Sequence of chain 1.B:
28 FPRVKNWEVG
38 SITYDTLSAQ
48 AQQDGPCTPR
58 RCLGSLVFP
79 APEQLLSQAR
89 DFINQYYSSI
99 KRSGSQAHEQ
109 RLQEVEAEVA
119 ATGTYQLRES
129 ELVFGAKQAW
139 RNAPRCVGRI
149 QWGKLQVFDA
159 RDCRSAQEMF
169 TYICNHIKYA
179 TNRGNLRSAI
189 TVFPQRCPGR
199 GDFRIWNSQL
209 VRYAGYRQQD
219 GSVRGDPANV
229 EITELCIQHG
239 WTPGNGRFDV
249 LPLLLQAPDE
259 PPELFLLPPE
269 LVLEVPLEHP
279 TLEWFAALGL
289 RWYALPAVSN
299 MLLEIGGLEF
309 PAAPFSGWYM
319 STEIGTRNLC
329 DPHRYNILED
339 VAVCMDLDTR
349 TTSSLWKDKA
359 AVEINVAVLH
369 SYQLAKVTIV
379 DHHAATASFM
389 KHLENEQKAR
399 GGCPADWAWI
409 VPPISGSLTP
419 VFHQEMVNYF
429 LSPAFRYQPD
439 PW

Binding-site contacts:
Ligand atom C03 contacts residue PRO294 of chain 1.B at 3.8 Å (hydrophobic).
Ligand atom N18 contacts residue HEM1 of chain 1.Q at 3.1 Å (h-bond).
Ligand atom C07 contacts residue GLY315 of chain 1.B at 3.4 Å.
Ligand atom N02 contacts residue TRP316 of chain 1.B at 2.8 Å (h-bond).
Ligand atom N02 contacts residue GLU321 of chain 1.B at 2.6 Å (salt-bridge).
Ligand atom C12 contacts residue HEM1 of chain 1.Q at 3.8 Å.
Ligand atom N02 contacts residue HEM1 of chain 1.Q at 3.2 Å.
Ligand atom C15 contacts residue GLU321 of chain 1.B at 3.8 Å.
Ligand atom C14 contacts residue HEM1 of chain 1.Q at 3.4 Å.
Ligand atom C11 contacts residue GLU321 of chain 1.B at 3.7 Å.
Ligand atom C03 contacts residue HEM1 of chain 1.Q at 3.1 Å.
Ligand atom N18 contacts residue GLU321 of chain 1.B at 2.8 Å (salt-bridge).
Ligand atom C07 contacts residue SER314 of chain 1.B at 3.8 Å.
Ligand atom C12 contacts residue VAL296 of chain 1.B at 3.4 Å (hydrophobic).
Ligand atom C07 contacts residue PHE313 of chain 1.B at 3.5 Å (hydrophobic).
Ligand atom C05 contacts residue VAL296 of chain 1.B at 3.6 Å (hydrophobic).
Ligand atom N01 contacts residue HEM1 of chain 1.Q at 3.8 Å.
Ligand atom C03 contacts residue TRP316 of chain 1.B at 3.8 Å (hydrophobic).
Ligand atom C04 contacts residue PRO294 of chain 1.B at 3.9 Å (hydrophobic).
Ligand atom C11 contacts residue HEM1 of chain 1.Q at 3.8 Å.
Ligand atom C11 contacts residue VAL296 of chain 1.B at 3.8 Å (hydrophobic).
Ligand atom N02 contacts residue TYR317 of chain 1.B at 3.7 Å.
Ligand atom C02 contacts residue TRP316 of chain 1.B at 3.7 Å (hydrophobic).
Ligand atom C16 contacts residue GLU321 of chain 1.B at 3.0 Å.
Ligand atom C17 contacts residue HEM1 of chain 1.Q at 3.1 Å.
Ligand atom N02 contacts residue MET318 of chain 1.B at 3.9 Å.
Ligand atom C15 contacts residue HEM1 of chain 1.Q at 3.2 Å.
Ligand atom C02 contacts residue HEM1 of chain 1.Q at 3.5 Å.
Ligand atom C19 contacts residue GLU321 of chain 1.B at 3.4 Å.
Ligand atom C13 contacts residue HEM1 of chain 1.Q at 3.4 Å.
Ligand atom C07 contacts residue PRO294 of chain 1.B at 3.6 Å (hydrophobic).
Ligand atom C19 contacts residue ASN326 of chain 1.B at 3.5 Å.
Ligand atom N01 contacts residue GLU321 of chain 1.B at 2.9 Å (salt-bridge).
Ligand atom C13 contacts residue VAL296 of chain 1.B at 3.8 Å (hydrophobic).
Ligand atom C16 contacts residue HEM1 of chain 1.Q at 3.7 Å.
Ligand atom C04 contacts residue HEM1 of chain 1.Q at 3.7 Å.
Ligand atom C02 contacts residue GLU321 of chain 1.B at 3.4 Å.
Ligand atom C06 contacts residue GLU321 of chain 1.B at 3.7 Å.
Ligand atom C19 contacts residue HEM1 of chain 1.Q at 3.4 Å.
Ligand atom C07 contacts residue HEM1 of chain 1.Q at 3.3 Å.

This small molecule binds to this protein.
Small molecule (SMILES): CNCc1cccc(-c2cc(C)cc(N)n2)c1